Binding-site contacts:
Ligand atom O5 contacts residue ASN82 of chain 1.B at 2.4 Å (h-bond).
Ligand atom C7 contacts residue ARG75 of chain 1.B at 4.3 Å.
Ligand atom O7 contacts residue GLU72 of chain 1.B at 4.2 Å.
Ligand atom O7 contacts residue ASN82 of chain 1.B at 3.7 Å.
Ligand atom C8 contacts residue ARG75 of chain 1.B at 3.6 Å.
Ligand atom C8 contacts residue ASN79 of chain 1.B at 3.5 Å.
Ligand atom C8 contacts residue GLU72 of chain 1.B at 3.4 Å.
Ligand atom C7 contacts residue ASN82 of chain 1.B at 3.5 Å.
Ligand atom O6 contacts residue SER294 of chain 1.A at 4.2 Å.
Ligand atom N2 contacts residue ASN82 of chain 1.B at 3.0 Å (h-bond).
Ligand atom O6 contacts residue ARG85 of chain 1.B at 4.3 Å.
Ligand atom C3 contacts residue ASN82 of chain 1.B at 3.9 Å.
Ligand atom O6 contacts residue ARG295 of chain 1.A at 4.1 Å.
Ligand atom O3 contacts residue GLU72 of chain 1.B at 4.0 Å.
Ligand atom C7 contacts residue ASN79 of chain 1.B at 3.9 Å.
Ligand atom C8 contacts residue GLY78 of chain 1.B at 3.9 Å.
Ligand atom C4 contacts residue ASN82 of chain 1.B at 4.2 Å.
Ligand atom C7 contacts residue GLU72 of chain 1.B at 3.6 Å.
Ligand atom C1 contacts residue ASN82 of chain 1.B at 1.4 Å.
Ligand atom O7 contacts residue ARG75 of chain 1.B at 4.2 Å.
Ligand atom C5 contacts residue ASN82 of chain 1.B at 3.6 Å.
Ligand atom N2 contacts residue GLU72 of chain 1.B at 3.8 Å.
Ligand atom C2 contacts residue ASN82 of chain 1.B at 2.6 Å.
Ligand atom O7 contacts residue ASN79 of chain 1.B at 3.6 Å (h-bond).

Sequence of chain 1.B:
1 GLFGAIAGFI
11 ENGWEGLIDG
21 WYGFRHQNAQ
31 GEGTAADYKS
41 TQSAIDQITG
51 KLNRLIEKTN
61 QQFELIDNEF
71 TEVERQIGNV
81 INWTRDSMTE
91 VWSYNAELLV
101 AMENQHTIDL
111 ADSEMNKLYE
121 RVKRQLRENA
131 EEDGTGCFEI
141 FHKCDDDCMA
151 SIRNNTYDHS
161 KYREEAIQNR

The protein below binds the small molecule below.
Small molecule (SMILES): CC(=O)N[C@@H]1[C@@H](O)[C@H](O)[C@@H](CO)O[C@H]1O

Sequence of chain 1.A:
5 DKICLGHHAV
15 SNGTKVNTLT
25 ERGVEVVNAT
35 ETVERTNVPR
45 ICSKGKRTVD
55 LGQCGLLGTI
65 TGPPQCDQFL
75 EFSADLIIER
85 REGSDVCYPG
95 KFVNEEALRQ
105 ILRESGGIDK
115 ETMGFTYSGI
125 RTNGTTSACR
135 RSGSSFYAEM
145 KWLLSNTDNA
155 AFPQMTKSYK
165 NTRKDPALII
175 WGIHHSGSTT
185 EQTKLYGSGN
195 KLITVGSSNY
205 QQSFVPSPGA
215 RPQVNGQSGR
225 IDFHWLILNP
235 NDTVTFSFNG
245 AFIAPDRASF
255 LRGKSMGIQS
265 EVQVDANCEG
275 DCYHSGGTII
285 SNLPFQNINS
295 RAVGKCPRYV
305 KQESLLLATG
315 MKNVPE